Sequence of chain 1.A:
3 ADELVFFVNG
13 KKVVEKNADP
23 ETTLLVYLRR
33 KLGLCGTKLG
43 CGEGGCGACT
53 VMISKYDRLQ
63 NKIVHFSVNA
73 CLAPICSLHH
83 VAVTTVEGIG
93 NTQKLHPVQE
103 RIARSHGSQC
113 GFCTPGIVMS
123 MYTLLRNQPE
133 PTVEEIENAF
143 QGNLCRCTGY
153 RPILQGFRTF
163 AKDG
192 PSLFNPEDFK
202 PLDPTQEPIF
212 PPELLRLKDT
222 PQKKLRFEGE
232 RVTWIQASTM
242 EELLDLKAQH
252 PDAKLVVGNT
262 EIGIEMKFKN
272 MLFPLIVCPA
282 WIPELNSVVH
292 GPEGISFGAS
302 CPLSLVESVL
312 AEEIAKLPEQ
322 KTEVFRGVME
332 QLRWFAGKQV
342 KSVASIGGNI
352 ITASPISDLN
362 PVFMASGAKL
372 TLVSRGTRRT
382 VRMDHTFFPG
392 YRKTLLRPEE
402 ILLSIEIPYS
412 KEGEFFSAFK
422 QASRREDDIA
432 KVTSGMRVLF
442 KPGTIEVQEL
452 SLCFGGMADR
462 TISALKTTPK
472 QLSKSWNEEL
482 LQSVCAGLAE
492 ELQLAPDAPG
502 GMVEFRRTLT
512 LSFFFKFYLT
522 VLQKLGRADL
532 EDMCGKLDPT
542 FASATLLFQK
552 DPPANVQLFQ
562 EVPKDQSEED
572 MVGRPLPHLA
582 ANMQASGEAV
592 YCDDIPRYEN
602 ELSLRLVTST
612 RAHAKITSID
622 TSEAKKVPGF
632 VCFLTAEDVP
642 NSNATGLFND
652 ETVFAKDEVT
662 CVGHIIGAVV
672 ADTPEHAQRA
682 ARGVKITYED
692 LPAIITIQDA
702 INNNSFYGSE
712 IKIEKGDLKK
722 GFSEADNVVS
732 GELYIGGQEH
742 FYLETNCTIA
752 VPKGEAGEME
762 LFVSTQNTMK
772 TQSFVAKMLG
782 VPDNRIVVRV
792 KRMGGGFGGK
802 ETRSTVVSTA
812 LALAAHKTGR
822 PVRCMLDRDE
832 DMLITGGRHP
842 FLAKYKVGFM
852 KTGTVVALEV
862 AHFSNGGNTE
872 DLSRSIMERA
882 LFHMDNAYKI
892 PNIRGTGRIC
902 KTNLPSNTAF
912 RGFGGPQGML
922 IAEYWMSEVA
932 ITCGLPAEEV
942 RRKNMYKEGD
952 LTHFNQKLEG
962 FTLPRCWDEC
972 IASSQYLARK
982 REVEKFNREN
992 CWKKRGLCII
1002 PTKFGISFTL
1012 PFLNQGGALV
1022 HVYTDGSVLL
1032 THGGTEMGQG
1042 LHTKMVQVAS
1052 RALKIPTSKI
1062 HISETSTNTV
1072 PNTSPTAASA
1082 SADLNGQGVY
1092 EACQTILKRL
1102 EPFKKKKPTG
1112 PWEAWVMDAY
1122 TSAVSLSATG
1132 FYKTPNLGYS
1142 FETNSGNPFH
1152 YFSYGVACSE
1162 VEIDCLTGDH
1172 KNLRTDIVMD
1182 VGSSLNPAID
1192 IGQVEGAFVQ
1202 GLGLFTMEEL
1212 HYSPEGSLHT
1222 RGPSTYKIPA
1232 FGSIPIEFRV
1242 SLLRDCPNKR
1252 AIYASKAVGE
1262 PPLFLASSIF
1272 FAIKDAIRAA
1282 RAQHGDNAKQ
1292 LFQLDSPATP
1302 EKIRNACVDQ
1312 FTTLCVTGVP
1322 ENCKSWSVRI

Binding-site contacts:
Ligand atom C8 contacts residue GLU802 of chain 1.A at 3.6 Å.
Ligand atom N7 contacts residue ALA1079 of chain 1.A at 3.8 Å.
Ligand atom N3 contacts residue ARG880 of chain 1.A at 3.4 Å (salt-bridge).
Ligand atom O11 contacts residue THR1010 of chain 1.A at 3.2 Å (h-bond).
Ligand atom N7 contacts residue PHE914 of chain 1.A at 3.3 Å.
Ligand atom O11 contacts residue ARG880 of chain 1.A at 2.9 Å (salt-bridge).
Ligand atom C8 contacts residue GLU1261 of chain 1.A at 3.5 Å.
Ligand atom C8 contacts residue ALA1079 of chain 1.A at 3.5 Å (hydrophobic).
Ligand atom N9 contacts residue GLU1261 of chain 1.A at 2.7 Å (salt-bridge).
Ligand atom C5 contacts residue ALA1079 of chain 1.A at 3.8 Å (hydrophobic).
Ligand atom C2 contacts residue PHE914 of chain 1.A at 3.5 Å (hydrophobic).
Ligand atom C4 contacts residue GLU1261 of chain 1.A at 3.7 Å.
Ligand atom C2 contacts residue ALA1079 of chain 1.A at 3.6 Å (hydrophobic).
Ligand atom N7 contacts residue ALA910 of chain 1.A at 3.9 Å.
Ligand atom N3 contacts residue PHE914 of chain 1.A at 3.4 Å.
Ligand atom C5 contacts residue GLU802 of chain 1.A at 3.7 Å.
Ligand atom C4 contacts residue ALA1079 of chain 1.A at 3.4 Å (hydrophobic).
Ligand atom O24 contacts residue ALA910 of chain 1.A at 3.9 Å.
Ligand atom C4 contacts residue PHE914 of chain 1.A at 3.3 Å (hydrophobic).
Ligand atom O11 contacts residue SER1008 of chain 1.A at 3.6 Å (h-bond).
Ligand atom O13 contacts residue PHE1009 of chain 1.A at 3.5 Å.
Ligand atom O11 contacts residue PHE914 of chain 1.A at 4.0 Å.
Ligand atom C2 contacts residue ARG880 of chain 1.A at 3.6 Å.
Ligand atom O13 contacts residue GLU802 of chain 1.A at 2.9 Å (salt-bridge).
Ligand atom N9 contacts residue PHE914 of chain 1.A at 3.4 Å.
Ligand atom N1 contacts residue PHE1009 of chain 1.A at 3.6 Å.
Ligand atom C8 contacts residue PHE914 of chain 1.A at 3.4 Å (hydrophobic).
Ligand atom N3 contacts residue ALA1079 of chain 1.A at 3.4 Å.
Ligand atom N7 contacts residue GLU802 of chain 1.A at 2.7 Å (salt-bridge).
Ligand atom O24 contacts residue GLU1261 of chain 1.A at 3.5 Å (salt-bridge).
Ligand atom N7 contacts residue ALA1078 of chain 1.A at 3.5 Å.
Ligand atom O13 contacts residue PHE914 of chain 1.A at 3.5 Å.
Ligand atom C6 contacts residue PHE1009 of chain 1.A at 3.7 Å (hydrophobic).
Ligand atom C5 contacts residue PHE914 of chain 1.A at 3.3 Å (hydrophobic).
Ligand atom N9 contacts residue ALA1079 of chain 1.A at 3.4 Å (h-bond).
Ligand atom O24 contacts residue GLU802 of chain 1.A at 3.8 Å.
Ligand atom C6 contacts residue GLU802 of chain 1.A at 3.8 Å.
Ligand atom C6 contacts residue PHE914 of chain 1.A at 3.3 Å (hydrophobic).
Ligand atom N1 contacts residue PHE914 of chain 1.A at 3.4 Å.
Ligand atom O11 contacts residue PHE1009 of chain 1.A at 3.5 Å.

The small molecule below binds the protein below.
Small molecule (SMILES): O=c1[nH]c(=O)c2[nH]c(=O)[nH]c2[nH]1